Sequence of chain 1.A:
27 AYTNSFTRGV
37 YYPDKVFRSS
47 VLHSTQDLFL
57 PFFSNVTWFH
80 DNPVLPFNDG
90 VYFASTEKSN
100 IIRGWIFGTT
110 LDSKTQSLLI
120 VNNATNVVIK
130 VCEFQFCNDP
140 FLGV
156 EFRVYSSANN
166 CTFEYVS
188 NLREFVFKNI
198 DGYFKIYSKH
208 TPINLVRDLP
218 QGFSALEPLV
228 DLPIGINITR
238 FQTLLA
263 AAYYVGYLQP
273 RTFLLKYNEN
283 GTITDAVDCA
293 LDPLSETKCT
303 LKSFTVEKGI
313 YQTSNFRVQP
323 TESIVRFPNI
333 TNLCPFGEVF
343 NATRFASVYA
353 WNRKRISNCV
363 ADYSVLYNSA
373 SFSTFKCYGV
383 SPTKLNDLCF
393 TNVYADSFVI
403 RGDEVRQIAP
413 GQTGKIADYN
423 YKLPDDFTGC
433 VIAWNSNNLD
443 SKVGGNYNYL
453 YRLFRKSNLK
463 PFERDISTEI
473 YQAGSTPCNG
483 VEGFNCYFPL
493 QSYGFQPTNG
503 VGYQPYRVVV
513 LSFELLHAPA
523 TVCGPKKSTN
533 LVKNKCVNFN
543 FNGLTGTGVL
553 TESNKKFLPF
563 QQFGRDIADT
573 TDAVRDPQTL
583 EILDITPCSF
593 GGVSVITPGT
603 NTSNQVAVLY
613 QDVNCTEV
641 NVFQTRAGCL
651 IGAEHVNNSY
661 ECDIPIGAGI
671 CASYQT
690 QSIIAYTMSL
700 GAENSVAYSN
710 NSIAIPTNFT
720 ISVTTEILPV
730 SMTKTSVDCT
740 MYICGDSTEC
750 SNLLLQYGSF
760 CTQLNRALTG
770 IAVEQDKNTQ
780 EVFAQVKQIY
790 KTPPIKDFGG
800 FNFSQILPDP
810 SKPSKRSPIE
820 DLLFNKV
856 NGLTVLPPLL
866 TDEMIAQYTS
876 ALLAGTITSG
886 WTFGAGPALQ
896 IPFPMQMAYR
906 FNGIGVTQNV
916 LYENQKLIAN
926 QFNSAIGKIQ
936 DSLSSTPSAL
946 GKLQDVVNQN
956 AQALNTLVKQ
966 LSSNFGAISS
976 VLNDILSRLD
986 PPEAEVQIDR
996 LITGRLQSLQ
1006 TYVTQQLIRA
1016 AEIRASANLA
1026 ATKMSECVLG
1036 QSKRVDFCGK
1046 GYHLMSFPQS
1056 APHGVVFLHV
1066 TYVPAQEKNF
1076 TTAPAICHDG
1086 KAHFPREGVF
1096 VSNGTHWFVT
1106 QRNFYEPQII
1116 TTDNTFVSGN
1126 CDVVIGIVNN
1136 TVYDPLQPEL

Binding-site contacts:
Ligand atom O7 contacts residue ASN709 of chain 1.A at 3.0 Å (h-bond).
Ligand atom C8 contacts residue ASN709 of chain 1.A at 4.2 Å.
Ligand atom C1 contacts residue ASN709 of chain 1.A at 1.4 Å.
Ligand atom O7 contacts residue ASN710 of chain 1.A at 4.2 Å.
Ligand atom N2 contacts residue ASN709 of chain 1.A at 2.8 Å (h-bond).
Ligand atom O5 contacts residue ASN709 of chain 1.A at 2.4 Å (h-bond).
Ligand atom C4 contacts residue ASN709 of chain 1.A at 4.2 Å.
Ligand atom C7 contacts residue ASN709 of chain 1.A at 3.1 Å.
Ligand atom C3 contacts residue ASN709 of chain 1.A at 3.7 Å.
Ligand atom C2 contacts residue ASN709 of chain 1.A at 2.4 Å.
Ligand atom C5 contacts residue ASN709 of chain 1.A at 3.6 Å.

This protein binds this small molecule.
Small molecule (SMILES): CC(=O)N[C@@H]1[C@@H](O)[C@H](O)[C@@H](CO)O[C@H]1O